Sequence of chain 1.B:
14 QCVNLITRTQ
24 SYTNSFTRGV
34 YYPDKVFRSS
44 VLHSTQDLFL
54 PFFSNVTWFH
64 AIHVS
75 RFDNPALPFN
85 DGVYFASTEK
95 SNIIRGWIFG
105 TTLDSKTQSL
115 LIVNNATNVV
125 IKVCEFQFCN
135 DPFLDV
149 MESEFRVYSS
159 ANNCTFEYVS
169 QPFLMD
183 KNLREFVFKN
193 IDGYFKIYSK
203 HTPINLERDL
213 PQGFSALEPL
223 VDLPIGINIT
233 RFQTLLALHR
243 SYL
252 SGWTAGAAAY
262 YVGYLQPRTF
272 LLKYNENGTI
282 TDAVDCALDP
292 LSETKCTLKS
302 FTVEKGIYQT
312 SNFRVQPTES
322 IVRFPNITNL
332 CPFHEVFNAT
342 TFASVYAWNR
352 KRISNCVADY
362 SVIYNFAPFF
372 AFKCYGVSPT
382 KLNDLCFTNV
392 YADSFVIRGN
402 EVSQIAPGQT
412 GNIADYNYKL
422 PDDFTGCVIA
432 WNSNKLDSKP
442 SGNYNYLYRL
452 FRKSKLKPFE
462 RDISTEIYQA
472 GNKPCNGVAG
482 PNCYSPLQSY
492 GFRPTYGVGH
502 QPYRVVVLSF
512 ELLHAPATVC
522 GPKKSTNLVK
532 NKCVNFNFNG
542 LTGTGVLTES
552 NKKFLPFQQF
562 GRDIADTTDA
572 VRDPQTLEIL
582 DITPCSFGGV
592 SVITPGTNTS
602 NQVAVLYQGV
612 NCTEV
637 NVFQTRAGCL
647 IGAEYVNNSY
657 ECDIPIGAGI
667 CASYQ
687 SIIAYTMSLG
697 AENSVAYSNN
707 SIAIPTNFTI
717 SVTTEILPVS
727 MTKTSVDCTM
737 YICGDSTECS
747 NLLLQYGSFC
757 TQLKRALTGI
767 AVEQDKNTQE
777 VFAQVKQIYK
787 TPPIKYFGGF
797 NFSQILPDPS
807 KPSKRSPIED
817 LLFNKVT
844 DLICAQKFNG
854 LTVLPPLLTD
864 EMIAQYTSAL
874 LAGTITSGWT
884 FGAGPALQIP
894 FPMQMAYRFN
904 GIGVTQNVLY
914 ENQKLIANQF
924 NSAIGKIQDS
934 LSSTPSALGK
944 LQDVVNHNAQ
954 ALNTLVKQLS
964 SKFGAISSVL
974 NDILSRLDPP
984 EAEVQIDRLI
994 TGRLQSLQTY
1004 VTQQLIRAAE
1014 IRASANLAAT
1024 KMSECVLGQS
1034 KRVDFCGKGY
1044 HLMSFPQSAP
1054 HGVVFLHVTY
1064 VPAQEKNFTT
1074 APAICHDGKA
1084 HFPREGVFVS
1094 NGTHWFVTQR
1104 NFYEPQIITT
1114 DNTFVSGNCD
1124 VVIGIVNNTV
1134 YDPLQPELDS

The protein below binds the small molecule below.
Small molecule (SMILES): CC(=O)N[C@@H]1[C@@H](O)[C@H](O)[C@@H](CO)O[C@H]1O

Binding-site contacts:
Ligand atom C2 contacts residue ASN327 of chain 1.B at 2.4 Å.
Ligand atom C3 contacts residue ASN327 of chain 1.B at 3.8 Å.
Ligand atom C4 contacts residue ASN327 of chain 1.B at 4.2 Å.
Ligand atom O5 contacts residue ASN327 of chain 1.B at 2.4 Å (h-bond).
Ligand atom N2 contacts residue ASN327 of chain 1.B at 2.8 Å (h-bond).
Ligand atom O7 contacts residue ASN327 of chain 1.B at 3.5 Å (h-bond).
Ligand atom C3 contacts residue GLN576 of chain 1.B at 4.1 Å.
Ligand atom C8 contacts residue ASN327 of chain 1.B at 4.4 Å.
Ligand atom C5 contacts residue ASN327 of chain 1.B at 3.7 Å.
Ligand atom C1 contacts residue ASN327 of chain 1.B at 1.4 Å.
Ligand atom C7 contacts residue ASN327 of chain 1.B at 3.3 Å.
Ligand atom C8 contacts residue LEU578 of chain 1.B at 4.2 Å (hydrophobic).
Ligand atom C2 contacts residue GLN576 of chain 1.B at 3.5 Å.
Ligand atom C7 contacts residue GLN576 of chain 1.B at 3.4 Å.
Ligand atom C8 contacts residue GLN576 of chain 1.B at 3.4 Å.
Ligand atom C1 contacts residue GLN576 of chain 1.B at 3.5 Å.
Ligand atom N2 contacts residue GLN576 of chain 1.B at 2.6 Å (h-bond).
Ligand atom O5 contacts residue GLN576 of chain 1.B at 4.4 Å.